Sequence of chain 1.A:
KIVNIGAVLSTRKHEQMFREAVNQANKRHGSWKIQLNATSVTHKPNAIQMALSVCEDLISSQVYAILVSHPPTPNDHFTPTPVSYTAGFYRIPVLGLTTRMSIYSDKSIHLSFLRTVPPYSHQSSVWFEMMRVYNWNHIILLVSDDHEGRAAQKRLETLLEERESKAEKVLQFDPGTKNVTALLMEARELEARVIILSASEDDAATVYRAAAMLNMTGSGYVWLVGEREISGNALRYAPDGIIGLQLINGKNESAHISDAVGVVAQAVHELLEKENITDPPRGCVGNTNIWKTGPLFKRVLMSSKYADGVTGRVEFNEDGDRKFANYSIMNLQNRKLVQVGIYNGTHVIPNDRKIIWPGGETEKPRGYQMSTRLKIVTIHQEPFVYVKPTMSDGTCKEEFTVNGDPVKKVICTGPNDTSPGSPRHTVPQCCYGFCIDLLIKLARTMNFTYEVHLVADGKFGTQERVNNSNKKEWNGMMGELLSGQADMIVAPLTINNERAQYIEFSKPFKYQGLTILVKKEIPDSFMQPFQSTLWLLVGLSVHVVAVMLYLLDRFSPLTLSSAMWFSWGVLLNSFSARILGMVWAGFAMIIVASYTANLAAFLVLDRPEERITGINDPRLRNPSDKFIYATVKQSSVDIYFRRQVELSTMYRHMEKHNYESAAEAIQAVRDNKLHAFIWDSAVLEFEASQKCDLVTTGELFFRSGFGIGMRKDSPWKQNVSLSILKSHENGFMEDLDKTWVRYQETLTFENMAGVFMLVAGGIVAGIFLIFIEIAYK

The protein below binds the small molecule below.
Small molecule (SMILES): CC(=O)N[C@H]1[C@H](O[C@H]2[C@H](O)[C@@H](NC(C)=O)CO[C@@H]2CO)O[C@H](CO)[C@@H](O)[C@@H]1O

Binding-site contacts:
Ligand atom O5 contacts residue ASN368 of chain 1.A at 2.4 Å (h-bond).
Ligand atom O3 contacts residue HIS371 of chain 1.A at 3.7 Å.
Ligand atom O3 contacts residue THR370 of chain 1.A at 4.3 Å.
Ligand atom C8 contacts residue ILE373 of chain 1.A at 3.9 Å (hydrophobic).
Ligand atom C5 contacts residue ASN368 of chain 1.A at 3.6 Å.
Ligand atom C7 contacts residue ASN368 of chain 1.A at 4.3 Å.
Ligand atom O6 contacts residue THR370 of chain 1.A at 3.3 Å.
Ligand atom O7 contacts residue HIS371 of chain 1.A at 3.1 Å.
Ligand atom C5 contacts residue THR370 of chain 1.A at 4.0 Å.
Ligand atom O7 contacts residue ILE373 of chain 1.A at 3.9 Å.
Ligand atom N2 contacts residue HIS371 of chain 1.A at 4.0 Å.
Ligand atom O5 contacts residue THR370 of chain 1.A at 3.5 Å.
Ligand atom C7 contacts residue ILE373 of chain 1.A at 3.5 Å (hydrophobic).
Ligand atom C2 contacts residue HIS371 of chain 1.A at 3.7 Å.
Ligand atom C3 contacts residue HIS371 of chain 1.A at 4.3 Å.
Ligand atom N2 contacts residue ILE373 of chain 1.A at 3.6 Å.
Ligand atom N2 contacts residue ASN368 of chain 1.A at 3.0 Å (h-bond).
Ligand atom C2 contacts residue ASN368 of chain 1.A at 2.6 Å.
Ligand atom C4 contacts residue THR370 of chain 1.A at 3.8 Å.
Ligand atom C7 contacts residue HIS371 of chain 1.A at 4.0 Å.
Ligand atom C3 contacts residue ASN368 of chain 1.A at 3.9 Å.
Ligand atom C2 contacts residue THR370 of chain 1.A at 4.3 Å.
Ligand atom C1 contacts residue ASN368 of chain 1.A at 1.4 Å.
Ligand atom C6 contacts residue THR370 of chain 1.A at 4.1 Å.
Ligand atom C4 contacts residue ASN368 of chain 1.A at 4.3 Å.
Ligand atom C3 contacts residue THR370 of chain 1.A at 4.3 Å.
Ligand atom C1 contacts residue THR370 of chain 1.A at 4.4 Å.